A small-molecule ligand and the protein it binds are described below.
Small molecule (SMILES): Nc1nc2c(ncn2[C@@H]2O[C@H](CO[P](=O)(O)O[P](=O)(O)CP(=O)(O)O)[C@@H](O)[C@H]2O)c(=O)[nH]1

Sequence of chain 1.A:
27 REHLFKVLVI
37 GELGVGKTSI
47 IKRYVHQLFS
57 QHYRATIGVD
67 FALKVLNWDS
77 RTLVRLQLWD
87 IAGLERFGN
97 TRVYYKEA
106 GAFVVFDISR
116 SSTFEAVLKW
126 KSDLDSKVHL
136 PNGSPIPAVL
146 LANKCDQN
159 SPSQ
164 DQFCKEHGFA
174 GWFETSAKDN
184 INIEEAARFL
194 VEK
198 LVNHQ

Binding-site contacts:
Ligand atom N7 contacts residue ASN148 of chain 1.A at 3.3 Å (h-bond).
Ligand atom O6 contacts residue SER179 of chain 1.A at 3.2 Å.
Ligand atom PA contacts residue SER45 of chain 1.A at 3.5 Å.
Ligand atom N1 contacts residue LYS181 of chain 1.A at 3.4 Å.
Ligand atom C4 contacts residue PHE55 of chain 1.A at 3.4 Å (hydrophobic).
Ligand atom O1A contacts residue SER45 of chain 1.A at 2.5 Å (h-bond).
Ligand atom O1B contacts residue LYS43 of chain 1.A at 3.0 Å (salt-bridge).
Ligand atom O6 contacts residue LYS181 of chain 1.A at 3.2 Å (salt-bridge).
Ligand atom C3B contacts residue TYR59 of chain 1.A at 3.4 Å (hydrophobic).
Ligand atom O1G contacts residue GLY89 of chain 1.A at 3.2 Å (h-bond).
Ligand atom O2' contacts residue SER56 of chain 1.A at 2.5 Å (h-bond).
Ligand atom O1B contacts residue VAL41 of chain 1.A at 3.3 Å (h-bond).
Ligand atom O6 contacts residue ALA180 of chain 1.A at 2.8 Å (h-bond).
Ligand atom C5' contacts residue GLY40 of chain 1.A at 3.5 Å.
Ligand atom O3' contacts residue GLN57 of chain 1.A at 2.8 Å (h-bond).
Ligand atom N1 contacts residue ASP151 of chain 1.A at 2.6 Å (salt-bridge).
Ligand atom O5' contacts residue SER45 of chain 1.A at 3.4 Å (h-bond).
Ligand atom O1A contacts residue GLY42 of chain 1.A at 3.2 Å.
Ligand atom C8 contacts residue SER45 of chain 1.A at 3.4 Å.
Ligand atom O2A contacts residue TYR59 of chain 1.A at 3.1 Å.
Ligand atom O2B contacts residue MG1 of chain 1.H at 2.1 Å.
Ligand atom C3B contacts residue GLY40 of chain 1.A at 2.9 Å.
Ligand atom O3G contacts residue TYR59 of chain 1.A at 2.6 Å (h-bond).
Ligand atom O3' contacts residue TYR59 of chain 1.A at 3.3 Å (h-bond).
Ligand atom O2' contacts residue PHE55 of chain 1.A at 3.3 Å.
Ligand atom O1G contacts residue LYS43 of chain 1.A at 2.7 Å (salt-bridge).
Ligand atom O4' contacts residue LYS149 of chain 1.A at 2.9 Å (salt-bridge).
Ligand atom C6 contacts residue LYS149 of chain 1.A at 3.4 Å.
Ligand atom O2' contacts residue GLN57 of chain 1.A at 3.2 Å.
Ligand atom N2 contacts residue ASP151 of chain 1.A at 2.7 Å (salt-bridge).
Ligand atom O2G contacts residue MG1 of chain 1.H at 2.1 Å.
Ligand atom C5 contacts residue LYS149 of chain 1.A at 3.4 Å.
Ligand atom O2B contacts residue THR44 of chain 1.A at 3.0 Å (h-bond).
Ligand atom C2 contacts residue ASP151 of chain 1.A at 3.4 Å.
Ligand atom O2G contacts residue THR62 of chain 1.A at 2.9 Å (h-bond).
Ligand atom O1B contacts residue GLY42 of chain 1.A at 3.1 Å (h-bond).
Ligand atom O1A contacts residue THR44 of chain 1.A at 3.3 Å (h-bond).
Ligand atom PB contacts residue MG1 of chain 1.H at 3.4 Å.
Ligand atom O3A contacts residue GLY42 of chain 1.A at 3.0 Å (h-bond).
Ligand atom PG contacts residue MG1 of chain 1.H at 3.2 Å.